Sequence of chain 1.C:
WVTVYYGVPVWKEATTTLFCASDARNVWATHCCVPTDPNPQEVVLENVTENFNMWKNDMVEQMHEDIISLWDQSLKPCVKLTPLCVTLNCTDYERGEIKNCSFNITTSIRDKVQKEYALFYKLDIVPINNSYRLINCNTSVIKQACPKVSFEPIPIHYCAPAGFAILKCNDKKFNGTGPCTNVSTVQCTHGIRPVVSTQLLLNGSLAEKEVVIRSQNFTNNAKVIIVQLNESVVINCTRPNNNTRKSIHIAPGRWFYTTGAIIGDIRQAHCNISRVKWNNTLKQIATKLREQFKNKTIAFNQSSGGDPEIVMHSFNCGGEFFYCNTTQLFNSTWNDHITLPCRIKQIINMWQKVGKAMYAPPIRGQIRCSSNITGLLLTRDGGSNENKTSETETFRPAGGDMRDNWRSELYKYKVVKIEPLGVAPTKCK

Binding-site contacts:
Ligand atom N2 contacts residue GLU269 of chain 1.C at 3.0 Å (salt-bridge).
Ligand atom C7 contacts residue GLU269 of chain 1.C at 3.9 Å.
Ligand atom C3 contacts residue ASN268 of chain 1.C at 3.9 Å.
Ligand atom C6 contacts residue LYS247 of chain 1.C at 3.9 Å.
Ligand atom C5 contacts residue LYS247 of chain 1.C at 3.8 Å.
Ligand atom C1 contacts residue ASN268 of chain 1.C at 1.5 Å.
Ligand atom C1 contacts residue LYS247 of chain 1.C at 3.5 Å.
Ligand atom C2 contacts residue ASN268 of chain 1.C at 2.5 Å.
Ligand atom C6 contacts residue GLN322 of chain 1.C at 3.8 Å.
Ligand atom O7 contacts residue ASN268 of chain 1.C at 3.1 Å (h-bond).
Ligand atom C5 contacts residue ASN268 of chain 1.C at 3.8 Å.
Ligand atom C8 contacts residue GLU269 of chain 1.C at 3.8 Å.
Ligand atom O5 contacts residue ASN268 of chain 1.C at 2.4 Å (h-bond).
Ligand atom O5 contacts residue LYS247 of chain 1.C at 2.8 Å (salt-bridge).
Ligand atom C1 contacts residue GLU269 of chain 1.C at 4.1 Å.
Ligand atom C8 contacts residue ASN268 of chain 1.C at 3.6 Å.
Ligand atom C4 contacts residue ASN268 of chain 1.C at 4.3 Å.
Ligand atom C8 contacts residue GLN322 of chain 1.C at 3.6 Å.
Ligand atom O6 contacts residue GLU248 of chain 1.C at 3.6 Å.
Ligand atom O6 contacts residue LYS247 of chain 1.C at 3.0 Å (salt-bridge).
Ligand atom N2 contacts residue ASN268 of chain 1.C at 2.9 Å (h-bond).
Ligand atom C2 contacts residue GLU269 of chain 1.C at 4.0 Å.
Ligand atom O5 contacts residue GLN322 of chain 1.C at 3.5 Å (h-bond).
Ligand atom C4 contacts residue LYS247 of chain 1.C at 4.2 Å.
Ligand atom C3 contacts residue GLU269 of chain 1.C at 4.1 Å.
Ligand atom O5 contacts residue GLU248 of chain 1.C at 3.9 Å.
Ligand atom C7 contacts residue ASN268 of chain 1.C at 3.2 Å.
Ligand atom C2 contacts residue LYS247 of chain 1.C at 3.9 Å.
Ligand atom O7 contacts residue LYS247 of chain 1.C at 4.5 Å.
Ligand atom C5 contacts residue GLN322 of chain 1.C at 3.3 Å.
Ligand atom C1 contacts residue GLN322 of chain 1.C at 3.9 Å.

The small molecule below binds the protein below.
Small molecule (SMILES): CC(=O)N[C@H]1[C@H](O[C@H]2[C@H](O)[C@@H](NC(C)=O)CO[C@@H]2CO)O[C@H](CO)[C@@H](O)[C@@H]1O